Binding-site contacts:
Ligand atom C8 contacts residue PHE171 of chain 1.L at 4.0 Å (hydrophobic).
Ligand atom C7 contacts residue PHE171 of chain 1.L at 3.8 Å (hydrophobic).
Ligand atom O3 contacts residue LYS99 of chain 1.L at 4.5 Å.
Ligand atom N2 contacts residue VAL169 of chain 1.L at 4.1 Å.
Ligand atom O5 contacts residue ARG97 of chain 1.L at 4.2 Å.
Ligand atom C7 contacts residue ASN180 of chain 1.L at 3.8 Å.
Ligand atom O6 contacts residue ARG97 of chain 1.L at 4.2 Å.
Ligand atom C2 contacts residue ASN180 of chain 1.L at 2.4 Å.
Ligand atom C5 contacts residue ASN180 of chain 1.L at 3.6 Å.
Ligand atom C7 contacts residue VAL169 of chain 1.L at 4.0 Å (hydrophobic).
Ligand atom C4 contacts residue ARG97 of chain 1.L at 4.5 Å.
Ligand atom C3 contacts residue ASN180 of chain 1.L at 3.8 Å.
Ligand atom O6 contacts residue LYS99 of chain 1.L at 3.3 Å.
Ligand atom C6 contacts residue ARG97 of chain 1.L at 4.2 Å.
Ligand atom N2 contacts residue ASN180 of chain 1.L at 2.9 Å (h-bond).
Ligand atom C5 contacts residue ARG97 of chain 1.L at 3.8 Å.
Ligand atom C3 contacts residue ARG97 of chain 1.L at 4.2 Å.
Ligand atom O7 contacts residue ASN180 of chain 1.L at 4.1 Å.
Ligand atom C1 contacts residue LYS99 of chain 1.L at 3.9 Å.
Ligand atom O5 contacts residue GLY16 of chain 1.L at 4.4 Å.
Ligand atom C1 contacts residue ARG97 of chain 1.L at 4.0 Å.
Ligand atom O7 contacts residue ARG97 of chain 1.L at 3.4 Å.
Ligand atom C4 contacts residue ASN180 of chain 1.L at 4.2 Å.
Ligand atom C1 contacts residue ASN180 of chain 1.L at 1.4 Å.
Ligand atom C4 contacts residue LYS99 of chain 1.L at 4.0 Å.
Ligand atom O7 contacts residue PHE171 of chain 1.L at 3.4 Å.
Ligand atom O5 contacts residue LYS99 of chain 1.L at 4.0 Å.
Ligand atom C7 contacts residue ARG97 of chain 1.L at 4.4 Å.
Ligand atom O4 contacts residue LYS99 of chain 1.L at 4.5 Å.
Ligand atom C6 contacts residue GLY16 of chain 1.L at 4.1 Å.
Ligand atom C5 contacts residue LYS99 of chain 1.L at 4.1 Å.
Ligand atom O6 contacts residue LYS99 of chain 1.L at 4.1 Å.
Ligand atom O6 contacts residue GLY16 of chain 1.L at 2.8 Å (h-bond).
Ligand atom O4 contacts residue ARG97 of chain 1.L at 3.9 Å.
Ligand atom C8 contacts residue VAL169 of chain 1.L at 3.6 Å (hydrophobic).
Ligand atom C8 contacts residue TYR138 of chain 1.L at 4.1 Å (hydrophobic).
Ligand atom C5 contacts residue LYS99 of chain 1.L at 4.2 Å.
Ligand atom C6 contacts residue LYS99 of chain 1.L at 4.3 Å.
Ligand atom O5 contacts residue ASN180 of chain 1.L at 2.3 Å (h-bond).
Ligand atom C6 contacts residue LYS99 of chain 1.L at 3.3 Å.

Sequence of chain 1.L:
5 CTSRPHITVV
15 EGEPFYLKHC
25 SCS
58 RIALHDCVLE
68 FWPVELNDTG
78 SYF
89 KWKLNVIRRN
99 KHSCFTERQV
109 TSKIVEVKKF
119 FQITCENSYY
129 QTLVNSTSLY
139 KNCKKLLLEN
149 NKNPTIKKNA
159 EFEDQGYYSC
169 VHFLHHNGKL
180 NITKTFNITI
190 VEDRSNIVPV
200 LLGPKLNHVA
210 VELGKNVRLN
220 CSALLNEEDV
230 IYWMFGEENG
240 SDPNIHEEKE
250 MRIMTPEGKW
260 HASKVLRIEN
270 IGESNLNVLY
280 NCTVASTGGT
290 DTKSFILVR

This protein binds this small molecule.
Small molecule (SMILES): CC(=O)N[C@H]1[C@H](O[C@H]2[C@H](O)[C@@H](NC(C)=O)CO[C@@H]2CO)O[C@H](CO)[C@@H](O[C@@H]2O[C@H](CO)[C@@H](O)[C@H](O)[C@@H]2O)[C@@H]1O